Sequence of chain 1.X:
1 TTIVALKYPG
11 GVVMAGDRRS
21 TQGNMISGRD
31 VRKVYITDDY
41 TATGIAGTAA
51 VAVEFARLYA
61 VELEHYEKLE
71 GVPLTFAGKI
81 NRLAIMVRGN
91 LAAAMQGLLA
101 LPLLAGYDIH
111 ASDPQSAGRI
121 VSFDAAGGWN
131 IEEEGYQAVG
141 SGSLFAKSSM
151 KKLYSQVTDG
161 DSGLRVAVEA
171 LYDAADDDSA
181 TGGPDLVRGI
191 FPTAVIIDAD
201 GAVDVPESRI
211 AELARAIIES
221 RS

The protein below binds the small molecule below.
Small molecule (SMILES): CCN(CC)C(=O)C[C@H](NC(=O)CCc1ccccc1)C(=O)N[C@@H](COC)C(=O)NCc1cccc2ccccc12

Sequence of chain 1.W:
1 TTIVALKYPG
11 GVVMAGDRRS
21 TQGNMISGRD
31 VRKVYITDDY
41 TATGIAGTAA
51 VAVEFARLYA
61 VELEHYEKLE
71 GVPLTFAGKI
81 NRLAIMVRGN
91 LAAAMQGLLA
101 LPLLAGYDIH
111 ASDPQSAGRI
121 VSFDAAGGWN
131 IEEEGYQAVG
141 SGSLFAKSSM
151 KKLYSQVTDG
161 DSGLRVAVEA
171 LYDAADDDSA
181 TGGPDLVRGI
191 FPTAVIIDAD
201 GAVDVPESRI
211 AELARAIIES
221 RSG

Binding-site contacts:
Ligand atom C10 contacts residue LYS33 of chain 1.W at 3.6 Å.
Ligand atom C22 contacts residue ASP124 of chain 1.X at 3.7 Å.
Ligand atom C23 contacts residue ASP124 of chain 1.X at 3.5 Å.
Ligand atom C10 contacts residue ILE45 of chain 1.W at 3.5 Å (hydrophobic).
Ligand atom N03 contacts residue THR21 of chain 1.W at 2.8 Å (h-bond).
Ligand atom C05 contacts residue GLY47 of chain 1.W at 3.5 Å.
Ligand atom O18 contacts residue SER20 of chain 1.W at 3.4 Å.
Ligand atom C37 contacts residue ALA125 of chain 1.X at 3.7 Å (hydrophobic).
Ligand atom C24 contacts residue SER27 of chain 1.W at 3.5 Å.
Ligand atom C36 contacts residue ALA126 of chain 1.X at 3.7 Å (hydrophobic).
Ligand atom C14 contacts residue ALA49 of chain 1.W at 3.6 Å (hydrophobic).
Ligand atom C15 contacts residue VAL31 of chain 1.W at 3.5 Å (hydrophobic).
Ligand atom O41 contacts residue GLN22 of chain 1.W at 3.4 Å.
Ligand atom C04 contacts residue GLY47 of chain 1.W at 3.5 Å.
Ligand atom C23 contacts residue SER20 of chain 1.W at 3.6 Å.
Ligand atom C24 contacts residue SER20 of chain 1.W at 3.7 Å.
Ligand atom C11 contacts residue ARG32 of chain 1.W at 3.6 Å.
Ligand atom O01 contacts residue ALA49 of chain 1.W at 2.8 Å (h-bond).
Ligand atom O30 contacts residue GLN22 of chain 1.W at 2.9 Å (h-bond).
Ligand atom C09 contacts residue ILE45 of chain 1.W at 3.5 Å (hydrophobic).
Ligand atom C27 contacts residue SER122 of chain 1.X at 3.6 Å.
Ligand atom C29 contacts residue TRP129 of chain 1.X at 3.3 Å (hydrophobic).
Ligand atom O30 contacts residue SER27 of chain 1.W at 2.7 Å (h-bond).
Ligand atom C10 contacts residue ALA52 of chain 1.W at 3.6 Å (hydrophobic).
Ligand atom C15 contacts residue SER20 of chain 1.W at 3.5 Å.
Ligand atom C15 contacts residue ALA49 of chain 1.W at 3.6 Å (hydrophobic).
Ligand atom O18 contacts residue THR21 of chain 1.W at 3.2 Å (h-bond).
Ligand atom C16 contacts residue VAL31 of chain 1.W at 3.6 Å (hydrophobic).
Ligand atom C27 contacts residue PHE123 of chain 1.X at 3.6 Å (hydrophobic).
Ligand atom N06 contacts residue GLY47 of chain 1.W at 2.7 Å (h-bond).
Ligand atom C37 contacts residue LEU91 of chain 1.X at 3.5 Å (hydrophobic).
Ligand atom C13 contacts residue ALA49 of chain 1.W at 3.7 Å (hydrophobic).
Ligand atom O20 contacts residue GLY47 of chain 1.W at 3.7 Å.
Ligand atom C02 contacts residue THR21 of chain 1.W at 3.6 Å.
Ligand atom C09 contacts residue LYS33 of chain 1.W at 3.6 Å.
Ligand atom N31 contacts residue ASP124 of chain 1.X at 2.9 Å (salt-bridge).
Ligand atom C28 contacts residue ASP124 of chain 1.X at 3.5 Å.
Ligand atom C14 contacts residue SER20 of chain 1.W at 3.6 Å.
Ligand atom C07 contacts residue THR1 of chain 1.W at 3.2 Å.
Ligand atom C22 contacts residue THR21 of chain 1.W at 3.5 Å.